Sequence of chain 1.B:
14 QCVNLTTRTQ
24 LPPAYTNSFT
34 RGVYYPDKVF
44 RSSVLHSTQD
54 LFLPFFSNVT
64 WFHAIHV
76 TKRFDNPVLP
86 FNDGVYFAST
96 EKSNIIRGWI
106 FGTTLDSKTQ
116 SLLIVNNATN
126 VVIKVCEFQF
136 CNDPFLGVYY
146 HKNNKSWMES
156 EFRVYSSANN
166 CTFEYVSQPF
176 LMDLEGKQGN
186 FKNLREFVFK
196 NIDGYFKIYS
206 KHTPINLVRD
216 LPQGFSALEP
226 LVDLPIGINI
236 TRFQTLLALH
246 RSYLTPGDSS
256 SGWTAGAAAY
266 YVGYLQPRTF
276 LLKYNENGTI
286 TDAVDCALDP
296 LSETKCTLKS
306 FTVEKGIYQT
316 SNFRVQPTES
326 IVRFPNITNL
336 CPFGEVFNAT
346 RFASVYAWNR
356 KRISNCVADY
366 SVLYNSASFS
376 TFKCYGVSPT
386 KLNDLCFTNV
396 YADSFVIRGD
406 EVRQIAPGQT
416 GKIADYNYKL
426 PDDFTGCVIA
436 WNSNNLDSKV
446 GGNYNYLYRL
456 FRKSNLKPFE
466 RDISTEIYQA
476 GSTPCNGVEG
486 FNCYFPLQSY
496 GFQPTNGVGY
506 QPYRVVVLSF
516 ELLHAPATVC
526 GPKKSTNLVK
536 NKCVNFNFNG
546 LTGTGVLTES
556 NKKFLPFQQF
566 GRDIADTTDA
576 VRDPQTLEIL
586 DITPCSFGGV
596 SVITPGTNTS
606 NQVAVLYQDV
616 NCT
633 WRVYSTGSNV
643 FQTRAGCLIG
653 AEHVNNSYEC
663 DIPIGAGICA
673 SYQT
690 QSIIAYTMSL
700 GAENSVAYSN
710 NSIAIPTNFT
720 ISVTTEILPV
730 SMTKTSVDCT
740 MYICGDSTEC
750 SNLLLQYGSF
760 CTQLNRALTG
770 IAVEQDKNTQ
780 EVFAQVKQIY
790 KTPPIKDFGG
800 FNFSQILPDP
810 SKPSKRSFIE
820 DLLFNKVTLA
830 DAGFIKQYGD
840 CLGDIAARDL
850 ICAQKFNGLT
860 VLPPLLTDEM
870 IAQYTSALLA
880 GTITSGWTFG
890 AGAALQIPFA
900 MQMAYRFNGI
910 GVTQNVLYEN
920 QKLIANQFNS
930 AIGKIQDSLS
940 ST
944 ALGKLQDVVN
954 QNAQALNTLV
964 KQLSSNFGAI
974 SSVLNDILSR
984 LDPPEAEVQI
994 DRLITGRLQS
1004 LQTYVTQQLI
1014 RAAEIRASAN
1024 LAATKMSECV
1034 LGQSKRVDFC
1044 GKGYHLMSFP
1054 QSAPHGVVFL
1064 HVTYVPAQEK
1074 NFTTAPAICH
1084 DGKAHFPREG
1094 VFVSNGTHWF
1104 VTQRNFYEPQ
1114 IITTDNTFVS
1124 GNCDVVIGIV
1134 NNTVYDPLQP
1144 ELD

A small-molecule ligand and the protein it binds are described below.
Small molecule (SMILES): CC(=O)N[C@@H]1[C@@H](O)[C@H](O)[C@@H](CO)O[C@H]1O

Binding-site contacts:
Ligand atom O5 contacts residue ASN282 of chain 1.B at 2.3 Å (h-bond).
Ligand atom C1 contacts residue ASN282 of chain 1.B at 1.3 Å.
Ligand atom O7 contacts residue ASN282 of chain 1.B at 3.8 Å.
Ligand atom O5 contacts residue GLU281 of chain 1.B at 4.2 Å.
Ligand atom C4 contacts residue ASN282 of chain 1.B at 4.2 Å.
Ligand atom C2 contacts residue ASN282 of chain 1.B at 2.6 Å.
Ligand atom N2 contacts residue ASN282 of chain 1.B at 3.0 Å (h-bond).
Ligand atom C5 contacts residue ASN282 of chain 1.B at 3.5 Å.
Ligand atom C7 contacts residue ASN282 of chain 1.B at 3.9 Å.
Ligand atom C3 contacts residue ASN282 of chain 1.B at 3.8 Å.